Sequence of chain 1.A:
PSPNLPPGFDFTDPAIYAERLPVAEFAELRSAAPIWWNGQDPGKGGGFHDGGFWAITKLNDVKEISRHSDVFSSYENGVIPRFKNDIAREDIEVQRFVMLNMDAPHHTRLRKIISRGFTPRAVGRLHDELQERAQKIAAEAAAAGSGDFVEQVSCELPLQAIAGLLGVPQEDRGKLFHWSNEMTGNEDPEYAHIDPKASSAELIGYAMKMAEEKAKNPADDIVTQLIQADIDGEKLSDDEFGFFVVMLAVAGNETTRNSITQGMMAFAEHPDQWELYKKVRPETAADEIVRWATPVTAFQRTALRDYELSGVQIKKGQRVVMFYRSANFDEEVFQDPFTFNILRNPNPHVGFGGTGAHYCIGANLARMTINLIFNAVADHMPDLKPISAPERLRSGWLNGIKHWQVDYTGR

Binding-site contacts:
Ligand atom CAE contacts residue ALA253 of chain 1.A at 3.9 Å (hydrophobic).
Ligand atom SAG contacts residue VAL252 of chain 1.A at 3.8 Å.
Ligand atom CAH contacts residue ILE82 of chain 1.A at 3.7 Å (hydrophobic).
Ligand atom CAD contacts residue ALA253 of chain 1.A at 4.2 Å (hydrophobic).
Ligand atom CAH contacts residue VAL252 of chain 1.A at 3.2 Å (hydrophobic).
Ligand atom CAK contacts residue VAL252 of chain 1.A at 4.2 Å (hydrophobic).
Ligand atom CAE contacts residue VAL252 of chain 1.A at 3.7 Å (hydrophobic).
Ligand atom CAI contacts residue ALA253 of chain 1.A at 4.2 Å (hydrophobic).
Ligand atom NAM contacts residue HEM1 of chain 1.E at 2.5 Å.
Ligand atom NAA contacts residue MET185 of chain 1.A at 3.7 Å.
Ligand atom CAF contacts residue LEU102 of chain 1.A at 4.1 Å (hydrophobic).
Ligand atom CAJ contacts residue VAL298 of chain 1.A at 4.0 Å (hydrophobic).
Ligand atom CAL contacts residue HEM1 of chain 1.E at 3.1 Å.
Ligand atom CAJ contacts residue VAL252 of chain 1.A at 3.6 Å (hydrophobic).
Ligand atom CAK contacts residue THR257 of chain 1.A at 4.1 Å.
Ligand atom CAC contacts residue VAL252 of chain 1.A at 3.3 Å (hydrophobic).
Ligand atom CAJ contacts residue ALA253 of chain 1.A at 3.9 Å (hydrophobic).
Ligand atom NAB contacts residue VAL252 of chain 1.A at 3.5 Å (h-bond).
Ligand atom CAL contacts residue VAL298 of chain 1.A at 3.9 Å (hydrophobic).
Ligand atom NAB contacts residue THR186 of chain 1.A at 3.7 Å.
Ligand atom CAL contacts residue THR257 of chain 1.A at 3.9 Å.
Ligand atom NAB contacts residue TRP399 of chain 1.A at 3.4 Å.
Ligand atom CAL contacts residue ALA253 of chain 1.A at 3.6 Å (hydrophobic).
Ligand atom CAF contacts residue ALA253 of chain 1.A at 3.5 Å (hydrophobic).
Ligand atom CAI contacts residue VAL252 of chain 1.A at 3.1 Å (hydrophobic).
Ligand atom CAJ contacts residue THR257 of chain 1.A at 3.4 Å.
Ligand atom NAA contacts residue VAL252 of chain 1.A at 3.6 Å.
Ligand atom NAM contacts residue ALA253 of chain 1.A at 2.6 Å (h-bond).
Ligand atom NAA contacts residue THR186 of chain 1.A at 3.6 Å.
Ligand atom CAD contacts residue TRP399 of chain 1.A at 3.7 Å (hydrophobic).
Ligand atom NAM contacts residue THR257 of chain 1.A at 4.2 Å.
Ligand atom CAF contacts residue PHE301 of chain 1.A at 4.0 Å (hydrophobic).
Ligand atom CAK contacts residue PHE301 of chain 1.A at 4.0 Å (hydrophobic).
Ligand atom NAA contacts residue TRP399 of chain 1.A at 4.0 Å.
Ligand atom CAC contacts residue TRP399 of chain 1.A at 3.6 Å (hydrophobic).
Ligand atom CAK contacts residue ALA253 of chain 1.A at 3.6 Å (hydrophobic).
Ligand atom CAD contacts residue VAL252 of chain 1.A at 3.2 Å (hydrophobic).
Ligand atom CAI contacts residue TRP399 of chain 1.A at 3.4 Å (hydrophobic).
Ligand atom CAE contacts residue LEU102 of chain 1.A at 3.7 Å (hydrophobic).
Ligand atom SAG contacts residue ILE82 of chain 1.A at 3.5 Å.

This small molecule binds to this protein.
Small molecule (SMILES): NCc1ccc(-c2csnn2)cc1